Binding-site contacts:
Ligand atom C7 contacts residue ASN325 of chain 1.A at 4.1 Å.
Ligand atom N2 contacts residue ASN289 of chain 1.A at 2.8 Å (h-bond).
Ligand atom C7 contacts residue SER405 of chain 1.A at 4.5 Å.
Ligand atom C1 contacts residue GLN287 of chain 1.A at 3.7 Å.
Ligand atom C1 contacts residue ASN289 of chain 1.A at 1.4 Å.
Ligand atom O5 contacts residue GLN287 of chain 1.A at 4.3 Å.
Ligand atom C4 contacts residue ASN289 of chain 1.A at 4.1 Å.
Ligand atom C5 contacts residue ASN289 of chain 1.A at 3.6 Å.
Ligand atom C8 contacts residue GLN287 of chain 1.A at 4.0 Å.
Ligand atom C8 contacts residue ASN289 of chain 1.A at 4.3 Å.
Ligand atom C2 contacts residue GLN287 of chain 1.A at 4.1 Å.
Ligand atom C8 contacts residue VAL326 of chain 1.A at 3.8 Å (hydrophobic).
Ligand atom O7 contacts residue SER405 of chain 1.A at 4.2 Å.
Ligand atom C8 contacts residue ASN325 of chain 1.A at 3.3 Å.
Ligand atom O7 contacts residue ASN289 of chain 1.A at 3.2 Å (h-bond).
Ligand atom C3 contacts residue ASN289 of chain 1.A at 3.6 Å.
Ligand atom C7 contacts residue ASN289 of chain 1.A at 3.2 Å.
Ligand atom C8 contacts residue SER405 of chain 1.A at 4.0 Å.
Ligand atom C5 contacts residue GLN287 of chain 1.A at 4.0 Å.
Ligand atom C8 contacts residue SER327 of chain 1.A at 3.4 Å.
Ligand atom C2 contacts residue ASN289 of chain 1.A at 2.3 Å.
Ligand atom C3 contacts residue GLN287 of chain 1.A at 3.7 Å.
Ligand atom C1 contacts residue ARG436 of chain 1.A at 4.0 Å.
Ligand atom N2 contacts residue GLN287 of chain 1.A at 4.0 Å.
Ligand atom O5 contacts residue ASN289 of chain 1.A at 2.4 Å (h-bond).
Ligand atom C4 contacts residue GLN287 of chain 1.A at 4.3 Å.
Ligand atom O5 contacts residue ARG436 of chain 1.A at 3.4 Å (salt-bridge).
Ligand atom O7 contacts residue ASN325 of chain 1.A at 3.8 Å.

The small molecule below binds the protein below.
Small molecule (SMILES): CC(=O)N[C@@H]1[C@@H](O)[C@H](O)[C@@H](CO)O[C@H]1O

Sequence of chain 1.A:
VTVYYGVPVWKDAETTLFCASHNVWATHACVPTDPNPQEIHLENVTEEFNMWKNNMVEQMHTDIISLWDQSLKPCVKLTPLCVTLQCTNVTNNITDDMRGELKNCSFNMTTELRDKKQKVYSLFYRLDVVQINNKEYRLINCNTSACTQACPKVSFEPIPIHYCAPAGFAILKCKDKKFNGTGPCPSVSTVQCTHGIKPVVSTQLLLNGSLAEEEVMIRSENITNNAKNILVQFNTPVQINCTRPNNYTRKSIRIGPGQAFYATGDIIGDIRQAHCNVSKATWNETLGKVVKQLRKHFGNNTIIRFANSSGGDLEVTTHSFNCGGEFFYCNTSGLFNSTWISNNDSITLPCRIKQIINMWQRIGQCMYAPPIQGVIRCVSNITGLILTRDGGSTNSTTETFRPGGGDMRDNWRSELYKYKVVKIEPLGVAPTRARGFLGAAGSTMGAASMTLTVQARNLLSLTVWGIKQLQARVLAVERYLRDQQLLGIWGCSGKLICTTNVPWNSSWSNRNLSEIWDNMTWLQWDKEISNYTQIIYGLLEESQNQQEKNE